Sequence of chain 1.A:
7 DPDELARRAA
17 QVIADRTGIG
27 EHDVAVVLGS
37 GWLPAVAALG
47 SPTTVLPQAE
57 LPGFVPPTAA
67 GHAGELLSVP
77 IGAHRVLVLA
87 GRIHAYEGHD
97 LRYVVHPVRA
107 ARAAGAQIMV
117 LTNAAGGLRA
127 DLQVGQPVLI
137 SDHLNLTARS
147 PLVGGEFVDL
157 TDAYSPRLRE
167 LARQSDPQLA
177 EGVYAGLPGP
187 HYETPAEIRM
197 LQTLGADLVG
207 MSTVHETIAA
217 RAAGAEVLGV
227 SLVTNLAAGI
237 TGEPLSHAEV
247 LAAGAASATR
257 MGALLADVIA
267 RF

The small molecule below binds the protein below.
Small molecule (SMILES): O=c1[nH]cnc2c(Sc3ccccc3OCP(=O)(O)O)c[nH]c12

Sequence of chain 1.C:
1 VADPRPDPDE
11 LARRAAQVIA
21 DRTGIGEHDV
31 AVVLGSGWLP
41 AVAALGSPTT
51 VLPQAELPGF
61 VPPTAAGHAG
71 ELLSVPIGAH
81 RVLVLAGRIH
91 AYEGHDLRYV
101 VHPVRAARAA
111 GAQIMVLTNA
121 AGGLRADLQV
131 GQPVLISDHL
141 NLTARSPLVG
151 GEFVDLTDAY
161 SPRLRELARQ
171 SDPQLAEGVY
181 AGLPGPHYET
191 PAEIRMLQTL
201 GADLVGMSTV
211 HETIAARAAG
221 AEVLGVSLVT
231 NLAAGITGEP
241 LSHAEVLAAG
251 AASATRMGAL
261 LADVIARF

Binding-site contacts:
Ligand atom C11 contacts residue MET207 of chain 1.C at 3.7 Å (hydrophobic).
Ligand atom N5 contacts residue GLY206 of chain 1.C at 3.5 Å.
Ligand atom N22 contacts residue ALA121 of chain 1.C at 3.5 Å.
Ligand atom O19 contacts residue ARG88 of chain 1.C at 3.7 Å.
Ligand atom C21 contacts residue THR230 of chain 1.C at 3.4 Å.
Ligand atom C21 contacts residue ASN231 of chain 1.C at 3.7 Å.
Ligand atom C13 contacts residue TYR92 of chain 1.C at 3.5 Å (hydrophobic).
Ligand atom C21 contacts residue ALA121 of chain 1.C at 3.7 Å (hydrophobic).
Ligand atom C23 contacts residue GLY122 of chain 1.C at 3.4 Å.
Ligand atom O19 contacts residue ALA120 of chain 1.C at 2.8 Å (h-bond).
Ligand atom O1 contacts residue GLY122 of chain 1.C at 3.6 Å.
Ligand atom N3 contacts residue GLU189 of chain 1.C at 2.8 Å (salt-bridge).
Ligand atom C10 contacts residue TYR188 of chain 1.C at 3.7 Å (hydrophobic).
Ligand atom O19 contacts residue ASN119 of chain 1.C at 3.2 Å.
Ligand atom O19 contacts residue GLY35 of chain 1.C at 3.5 Å.
Ligand atom P17 contacts residue ARG88 of chain 1.C at 3.5 Å.
Ligand atom N22 contacts residue THR230 of chain 1.C at 3.6 Å.
Ligand atom C2 contacts residue GLU189 of chain 1.C at 3.7 Å.
Ligand atom N22 contacts residue ASN231 of chain 1.C at 2.8 Å (h-bond).
Ligand atom O18 contacts residue SER208 of chain 1.C at 2.5 Å (h-bond).
Ligand atom N5 contacts residue VAL205 of chain 1.C at 3.6 Å.
Ligand atom C4 contacts residue GLU189 of chain 1.C at 3.1 Å.
Ligand atom C16 contacts residue SER36 of chain 1.C at 3.3 Å.
Ligand atom O18 contacts residue ARG88 of chain 1.C at 3.7 Å.
Ligand atom O1 contacts residue ASN231 of chain 1.C at 2.9 Å (h-bond).
Ligand atom C12 contacts residue PEG1 of chain 1.K at 3.6 Å.
Ligand atom O18 contacts residue ASN119 of chain 1.C at 3.4 Å.
Ligand atom O20 contacts residue HIS90 of chain 1.C at 2.7 Å (h-bond).
Ligand atom S8 contacts residue ALA120 of chain 1.C at 3.3 Å (h-bond).
Ligand atom C12 contacts residue TYR92 of chain 1.C at 3.6 Å (hydrophobic).
Ligand atom C16 contacts residue HIS90 of chain 1.C at 3.4 Å.
Ligand atom O19 contacts residue SER36 of chain 1.C at 2.9 Å (h-bond).
Ligand atom C12 contacts residue PHE153 of chain 1.A at 3.5 Å (hydrophobic).
Ligand atom N3 contacts residue VAL205 of chain 1.C at 3.6 Å.
Ligand atom N22 contacts residue GLY122 of chain 1.C at 3.3 Å (h-bond).
Ligand atom O20 contacts residue ARG88 of chain 1.C at 2.9 Å (salt-bridge).
Ligand atom C11 contacts residue TYR188 of chain 1.C at 3.5 Å (hydrophobic).
Ligand atom C6 contacts residue VAL205 of chain 1.C at 3.5 Å (hydrophobic).
Ligand atom P17 contacts residue HIS90 of chain 1.C at 3.6 Å.
Ligand atom C11 contacts residue PEG1 of chain 1.K at 3.4 Å.